Binding-site contacts:
Ligand atom NAS contacts residue TYR215 of chain 1.A at 4.0 Å.
Ligand atom CAZ contacts residue MN1 of chain 1.F at 3.0 Å.
Ligand atom CAV contacts residue TYR215 of chain 1.A at 3.7 Å (hydrophobic).
Ligand atom CAZ contacts residue GLU224 of chain 1.A at 3.8 Å.
Ligand atom CBD contacts residue MN1 of chain 1.F at 2.7 Å.
Ligand atom CAX contacts residue PRO217 of chain 1.A at 3.8 Å (hydrophobic).
Ligand atom CAJ contacts residue PRO217 of chain 1.A at 3.8 Å (hydrophobic).
Ligand atom OAH contacts residue ASP188 of chain 1.A at 3.1 Å (salt-bridge).
Ligand atom CBB contacts residue GLU224 of chain 1.A at 3.9 Å.
Ligand atom CAK contacts residue PRO217 of chain 1.A at 3.6 Å (hydrophobic).
Ligand atom NAR contacts residue PRO217 of chain 1.A at 3.7 Å.
Ligand atom OAE contacts residue GLU224 of chain 1.A at 2.5 Å (salt-bridge).
Ligand atom OAT contacts residue TYR215 of chain 1.A at 3.5 Å (h-bond).
Ligand atom OAH contacts residue GLU224 of chain 1.A at 3.2 Å (salt-bridge).
Ligand atom CAA contacts residue GLN189 of chain 1.A at 3.4 Å.
Ligand atom CAZ contacts residue MN1 of chain 1.G at 3.0 Å.
Ligand atom FAI contacts residue GLN218 of chain 1.A at 3.8 Å.
Ligand atom CBD contacts residue ASP188 of chain 1.A at 3.2 Å.
Ligand atom CBB contacts residue MN1 of chain 1.G at 3.4 Å.
Ligand atom CAU contacts residue MN1 of chain 1.G at 3.0 Å.
Ligand atom OAG contacts residue ASP188 of chain 1.A at 2.7 Å (salt-bridge).
Ligand atom CAY contacts residue PRO217 of chain 1.A at 3.5 Å (hydrophobic).
Ligand atom CAK contacts residue GLU224 of chain 1.A at 3.6 Å.
Ligand atom OAH contacts residue MN1 of chain 1.G at 2.0 Å.
Ligand atom OAH contacts residue ASP131 of chain 1.A at 2.8 Å (salt-bridge).
Ligand atom CBA contacts residue TYR215 of chain 1.A at 3.7 Å (hydrophobic).
Ligand atom CAU contacts residue GLU224 of chain 1.A at 3.3 Å.
Ligand atom CAU contacts residue PRO217 of chain 1.A at 3.9 Å (hydrophobic).
Ligand atom NAQ contacts residue PRO217 of chain 1.A at 3.8 Å.
Ligand atom OAE contacts residue MN1 of chain 1.G at 2.0 Å.
Ligand atom CAM contacts residue GLU224 of chain 1.A at 3.7 Å.
Ligand atom OAG contacts residue ASP131 of chain 1.A at 3.8 Å.
Ligand atom CAL contacts residue PRO217 of chain 1.A at 3.7 Å (hydrophobic).
Ligand atom NAO contacts residue TYR215 of chain 1.A at 3.5 Å.
Ligand atom CAM contacts residue PRO217 of chain 1.A at 3.5 Å (hydrophobic).
Ligand atom NAP contacts residue TYR215 of chain 1.A at 3.3 Å.
Ligand atom CAZ contacts residue ASP188 of chain 1.A at 3.4 Å.
Ligand atom OAF contacts residue TYR215 of chain 1.A at 3.6 Å.
Ligand atom OAG contacts residue MN1 of chain 1.F at 1.8 Å.
Ligand atom OAH contacts residue MN1 of chain 1.F at 2.4 Å.

A protein and the small-molecule ligand that binds it are described below.
Small molecule (SMILES): Cc1nnc(C(=O)NC(C)(C)c2nc(C(=O)NCc3ccc(F)cc3)c(O)c(=O)n2C)o1

Sequence of chain 1.A:
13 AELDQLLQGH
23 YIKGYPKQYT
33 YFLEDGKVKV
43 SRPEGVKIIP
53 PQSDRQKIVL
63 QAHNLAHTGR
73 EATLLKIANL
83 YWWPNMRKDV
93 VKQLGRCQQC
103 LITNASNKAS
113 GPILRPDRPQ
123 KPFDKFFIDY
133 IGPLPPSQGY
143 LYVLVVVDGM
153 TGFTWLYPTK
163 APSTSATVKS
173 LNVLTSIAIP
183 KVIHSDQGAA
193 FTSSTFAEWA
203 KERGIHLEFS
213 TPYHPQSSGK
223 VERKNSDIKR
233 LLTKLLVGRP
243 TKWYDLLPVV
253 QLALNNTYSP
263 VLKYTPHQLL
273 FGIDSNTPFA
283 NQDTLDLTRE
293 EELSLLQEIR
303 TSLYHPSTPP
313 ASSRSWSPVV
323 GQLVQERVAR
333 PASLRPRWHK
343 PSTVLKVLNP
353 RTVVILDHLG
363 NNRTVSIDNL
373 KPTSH